Binding-site contacts:
Ligand atom C05 contacts residue ILE79 of chain 1.A at 4.4 Å (hydrophobic).
Ligand atom N04 contacts residue PHE66 of chain 1.A at 4.2 Å.
Ligand atom C05 contacts residue MET32 of chain 1.A at 4.2 Å (hydrophobic).
Ligand atom C28 contacts residue PHE66 of chain 1.A at 3.8 Å (hydrophobic).
Ligand atom C36 contacts residue GLU81 of chain 1.A at 4.3 Å.
Ligand atom C04 contacts residue PHE66 of chain 1.A at 4.4 Å (hydrophobic).
Ligand atom C27 contacts residue MET67 of chain 1.A at 4.4 Å (hydrophobic).
Ligand atom C06 contacts residue MET32 of chain 1.A at 3.5 Å (hydrophobic).
Ligand atom C06 contacts residue PHE66 of chain 1.A at 4.1 Å (hydrophobic).
Ligand atom O03 contacts residue MET32 of chain 1.A at 4.1 Å.
Ligand atom O06 contacts residue ARG83 of chain 1.A at 4.1 Å.
Ligand atom C36 contacts residue ARG83 of chain 1.A at 4.0 Å.
Ligand atom C35 contacts residue GLU81 of chain 1.A at 3.7 Å.
Ligand atom C33 contacts residue ILE79 of chain 1.A at 3.9 Å (hydrophobic).
Ligand atom C07 contacts residue MET32 of chain 1.A at 4.5 Å (hydrophobic).
Ligand atom C27 contacts residue PHE66 of chain 1.A at 3.9 Å (hydrophobic).
Ligand atom C36 contacts residue ILE79 of chain 1.A at 4.1 Å (hydrophobic).
Ligand atom O06 contacts residue ILE79 of chain 1.A at 3.8 Å.
Ligand atom C34 contacts residue PHE66 of chain 1.A at 3.8 Å (hydrophobic).
Ligand atom C26 contacts residue PHE66 of chain 1.A at 3.7 Å (hydrophobic).
Ligand atom C04 contacts residue MET32 of chain 1.A at 3.6 Å (hydrophobic).
Ligand atom C08 contacts residue MET32 of chain 1.A at 4.2 Å (hydrophobic).
Ligand atom C35 contacts residue PHE66 of chain 1.A at 4.0 Å (hydrophobic).
Ligand atom C35 contacts residue ILE79 of chain 1.A at 4.2 Å (hydrophobic).
Ligand atom C29 contacts residue PHE66 of chain 1.A at 4.3 Å (hydrophobic).
Ligand atom C35 contacts residue GLY82 of chain 1.A at 4.0 Å.
Ligand atom C37 contacts residue ILE79 of chain 1.A at 4.2 Å (hydrophobic).
Ligand atom C34 contacts residue LEU36 of chain 1.A at 4.3 Å (hydrophobic).
Ligand atom C35 contacts residue ARG83 of chain 1.A at 4.4 Å.
Ligand atom O03 contacts residue PHE66 of chain 1.A at 4.5 Å.

Sequence of chain 1.A:
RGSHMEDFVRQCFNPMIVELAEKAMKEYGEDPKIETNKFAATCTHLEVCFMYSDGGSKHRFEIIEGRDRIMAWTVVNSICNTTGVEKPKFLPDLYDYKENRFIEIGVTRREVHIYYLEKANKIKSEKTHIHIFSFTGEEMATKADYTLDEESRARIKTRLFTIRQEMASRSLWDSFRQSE

A protein and the small-molecule ligand that binds it are described below.
Small molecule (SMILES): C[C@H](C[C@@H](C[C@H](C[C@@H](C[C@@H](CCN1CCCC1=O)N1CCCC1=O)N1CCCC1=O)N1CCCC1=O)N1CCCC1=O)N1CCCC1=O